Binding-site contacts:
Ligand atom C2 contacts residue GLN462 of chain 2.A at 3.8 Å.
Ligand atom C4 contacts residue GLN462 of chain 2.A at 4.1 Å.
Ligand atom C4 contacts residue ASN384 of chain 2.A at 4.2 Å.
Ligand atom C3 contacts residue GLN462 of chain 2.A at 4.0 Å.
Ligand atom O5 contacts residue ASN384 of chain 2.A at 2.3 Å (h-bond).
Ligand atom C6 contacts residue THR461 of chain 2.A at 3.2 Å.
Ligand atom N2 contacts residue GLN462 of chain 2.A at 4.3 Å.
Ligand atom O6 contacts residue ASN384 of chain 2.A at 4.4 Å.
Ligand atom N2 contacts residue ASN384 of chain 2.A at 2.9 Å (h-bond).
Ligand atom O6 contacts residue ASP459 of chain 2.A at 2.8 Å (salt-bridge).
Ligand atom O7 contacts residue TYR467 of chain 2.A at 4.4 Å.
Ligand atom O7 contacts residue GLN462 of chain 2.A at 3.0 Å (h-bond).
Ligand atom C7 contacts residue ALA470 of chain 2.A at 4.1 Å (hydrophobic).
Ligand atom C3 contacts residue ASN384 of chain 2.A at 3.8 Å.
Ligand atom O5 contacts residue GLN462 of chain 2.A at 4.1 Å.
Ligand atom O7 contacts residue ASN384 of chain 2.A at 3.9 Å.
Ligand atom C7 contacts residue ASN384 of chain 2.A at 3.6 Å.
Ligand atom O6 contacts residue THR461 of chain 2.A at 3.6 Å.
Ligand atom C2 contacts residue ASN384 of chain 2.A at 2.4 Å.
Ligand atom C5 contacts residue ASN384 of chain 2.A at 3.6 Å.
Ligand atom O6 contacts residue SER386 of chain 2.A at 3.4 Å.
Ligand atom O3 contacts residue GLN462 of chain 2.A at 3.5 Å (h-bond).
Ligand atom C1 contacts residue ASN384 of chain 2.A at 1.5 Å.
Ligand atom C7 contacts residue GLN462 of chain 2.A at 3.9 Å.
Ligand atom C8 contacts residue ALA470 of chain 2.A at 3.9 Å (hydrophobic).
Ligand atom C6 contacts residue ASP459 of chain 2.A at 3.6 Å.
Ligand atom O7 contacts residue ALA470 of chain 2.A at 3.7 Å.

Sequence of chain 2.A:
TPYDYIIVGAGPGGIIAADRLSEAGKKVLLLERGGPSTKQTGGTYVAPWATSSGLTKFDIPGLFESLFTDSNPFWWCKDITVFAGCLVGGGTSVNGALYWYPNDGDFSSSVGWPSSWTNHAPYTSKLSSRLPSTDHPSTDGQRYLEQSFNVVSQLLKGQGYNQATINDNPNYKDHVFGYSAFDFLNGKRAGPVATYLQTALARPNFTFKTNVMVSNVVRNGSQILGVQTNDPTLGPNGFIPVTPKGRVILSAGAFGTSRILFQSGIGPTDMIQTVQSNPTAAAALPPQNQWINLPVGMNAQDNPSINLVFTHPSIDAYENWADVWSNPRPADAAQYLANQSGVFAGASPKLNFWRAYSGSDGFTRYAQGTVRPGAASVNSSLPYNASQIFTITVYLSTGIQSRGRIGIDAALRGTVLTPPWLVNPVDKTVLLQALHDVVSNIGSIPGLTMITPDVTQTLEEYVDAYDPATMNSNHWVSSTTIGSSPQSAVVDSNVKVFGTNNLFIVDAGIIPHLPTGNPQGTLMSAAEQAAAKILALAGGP

This small molecule binds to this protein.
Small molecule (SMILES): CC(=O)N[C@@H]1[C@@H](O)[C@H](O)[C@@H](CO)O[C@H]1O